This small molecule binds to this protein.
Small molecule (SMILES): CC(=O)N[C@@H]1[C@@H](O)[C@H](O)[C@@H](CO)O[C@H]1O

Binding-site contacts:
Ligand atom N2 contacts residue GLN904 of chain 1.C at 3.0 Å (h-bond).
Ligand atom N2 contacts residue ASN699 of chain 1.C at 3.1 Å (h-bond).
Ligand atom C8 contacts residue ASN699 of chain 1.C at 4.1 Å.
Ligand atom O3 contacts residue GLN904 of chain 1.C at 4.1 Å.
Ligand atom C8 contacts residue ASN901 of chain 1.C at 4.4 Å.
Ligand atom C7 contacts residue ASN699 of chain 1.C at 3.4 Å.
Ligand atom C1 contacts residue GLN1053 of chain 1.C at 4.0 Å.
Ligand atom C3 contacts residue ASN699 of chain 1.C at 3.8 Å.
Ligand atom C1 contacts residue GLN904 of chain 1.C at 4.3 Å.
Ligand atom O5 contacts residue GLN1053 of chain 1.C at 3.9 Å.
Ligand atom C8 contacts residue GLN904 of chain 1.C at 3.9 Å.
Ligand atom C5 contacts residue ASN699 of chain 1.C at 3.7 Å.
Ligand atom C4 contacts residue ASN699 of chain 1.C at 4.2 Å.
Ligand atom C7 contacts residue GLN904 of chain 1.C at 4.0 Å.
Ligand atom C2 contacts residue GLN904 of chain 1.C at 3.8 Å.
Ligand atom O6 contacts residue GLN1053 of chain 1.C at 4.4 Å.
Ligand atom O7 contacts residue ASN699 of chain 1.C at 3.4 Å (h-bond).
Ligand atom C2 contacts residue ASN699 of chain 1.C at 2.5 Å.
Ligand atom C1 contacts residue ASN699 of chain 1.C at 1.4 Å.
Ligand atom O5 contacts residue ASN699 of chain 1.C at 2.3 Å (h-bond).
Ligand atom C3 contacts residue GLN904 of chain 1.C at 3.6 Å.

Sequence of chain 1.C:
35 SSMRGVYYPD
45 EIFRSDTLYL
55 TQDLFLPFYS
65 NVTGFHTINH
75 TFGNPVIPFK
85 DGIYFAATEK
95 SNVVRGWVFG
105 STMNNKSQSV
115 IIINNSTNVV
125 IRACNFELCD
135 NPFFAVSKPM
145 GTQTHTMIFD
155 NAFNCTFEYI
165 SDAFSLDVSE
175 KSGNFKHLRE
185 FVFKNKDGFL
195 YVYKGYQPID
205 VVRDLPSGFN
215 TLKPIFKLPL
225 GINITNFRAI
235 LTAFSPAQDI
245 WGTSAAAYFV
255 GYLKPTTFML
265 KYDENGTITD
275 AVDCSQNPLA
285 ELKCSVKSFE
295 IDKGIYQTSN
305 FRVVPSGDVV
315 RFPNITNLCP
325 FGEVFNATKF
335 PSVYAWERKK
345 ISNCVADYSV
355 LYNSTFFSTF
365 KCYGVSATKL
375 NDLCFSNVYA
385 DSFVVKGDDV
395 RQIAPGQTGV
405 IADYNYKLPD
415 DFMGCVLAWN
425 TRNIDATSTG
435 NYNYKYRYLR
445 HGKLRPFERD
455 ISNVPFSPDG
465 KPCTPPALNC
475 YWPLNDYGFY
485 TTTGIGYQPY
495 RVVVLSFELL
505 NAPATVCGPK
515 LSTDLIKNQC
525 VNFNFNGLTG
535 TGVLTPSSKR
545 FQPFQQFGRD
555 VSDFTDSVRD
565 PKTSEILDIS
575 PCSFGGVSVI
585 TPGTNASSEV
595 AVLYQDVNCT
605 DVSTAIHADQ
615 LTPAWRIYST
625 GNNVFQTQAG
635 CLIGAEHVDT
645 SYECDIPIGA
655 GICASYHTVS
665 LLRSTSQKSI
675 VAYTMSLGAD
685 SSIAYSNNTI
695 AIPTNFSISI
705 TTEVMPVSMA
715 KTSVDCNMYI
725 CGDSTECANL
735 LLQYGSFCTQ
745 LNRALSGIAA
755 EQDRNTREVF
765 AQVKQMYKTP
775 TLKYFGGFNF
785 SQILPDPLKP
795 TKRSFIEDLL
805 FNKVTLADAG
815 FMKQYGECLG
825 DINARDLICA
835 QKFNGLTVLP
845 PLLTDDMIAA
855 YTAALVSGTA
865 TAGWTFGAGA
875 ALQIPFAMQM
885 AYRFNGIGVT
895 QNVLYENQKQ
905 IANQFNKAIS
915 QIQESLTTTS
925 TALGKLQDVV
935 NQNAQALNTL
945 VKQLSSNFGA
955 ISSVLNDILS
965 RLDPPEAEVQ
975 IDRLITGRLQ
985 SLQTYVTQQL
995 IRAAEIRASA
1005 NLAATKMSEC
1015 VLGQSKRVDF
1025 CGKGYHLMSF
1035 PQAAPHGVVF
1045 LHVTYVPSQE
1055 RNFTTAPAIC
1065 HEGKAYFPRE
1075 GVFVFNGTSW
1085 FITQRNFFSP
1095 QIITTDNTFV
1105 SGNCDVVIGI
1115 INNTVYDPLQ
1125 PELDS